The small molecule below binds the protein below.
Small molecule (SMILES): O=c1n(Cc2ccc(O)cc2)[nH]c2c(Cc3ccccc3)nc(-c3ccc(O)cc3)c[n+]12

Sequence of chain 1.B:
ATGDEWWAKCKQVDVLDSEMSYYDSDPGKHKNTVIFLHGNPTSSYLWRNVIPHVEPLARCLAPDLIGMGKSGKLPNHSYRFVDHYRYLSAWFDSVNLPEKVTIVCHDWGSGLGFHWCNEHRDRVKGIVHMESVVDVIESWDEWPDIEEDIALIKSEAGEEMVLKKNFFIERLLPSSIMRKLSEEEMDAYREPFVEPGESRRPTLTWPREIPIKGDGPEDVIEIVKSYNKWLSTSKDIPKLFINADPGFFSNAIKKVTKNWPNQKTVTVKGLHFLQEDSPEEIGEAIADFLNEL

Binding-site contacts:
Ligand atom C07 contacts residue PHE250 of chain 1.B at 3.7 Å (hydrophobic).
Ligand atom C02 contacts residue TRP109 of chain 1.B at 3.7 Å (hydrophobic).
Ligand atom C19 contacts residue SER177 of chain 1.B at 3.4 Å.
Ligand atom O09 contacts residue PHE250 of chain 1.B at 3.5 Å.
Ligand atom C18 contacts residue SER177 of chain 1.B at 3.9 Å.
Ligand atom O28 contacts residue PHE168 of chain 1.B at 3.6 Å.
Ligand atom C21 contacts residue HIS273 of chain 1.B at 3.8 Å.
Ligand atom C25 contacts residue LEU173 of chain 1.B at 3.8 Å (hydrophobic).
Ligand atom C19 contacts residue LEU173 of chain 1.B at 3.5 Å (hydrophobic).
Ligand atom N12 contacts residue PHE250 of chain 1.B at 3.3 Å.
Ligand atom C04 contacts residue TRP109 of chain 1.B at 3.2 Å (hydrophobic).
Ligand atom C10 contacts residue SER133 of chain 1.B at 3.5 Å.
Ligand atom C08 contacts residue SER133 of chain 1.B at 3.5 Å.
Ligand atom O09 contacts residue SER133 of chain 1.B at 2.9 Å (h-bond).
Ligand atom N03 contacts residue TRP109 of chain 1.B at 3.7 Å.
Ligand atom C05 contacts residue VAL134 of chain 1.B at 3.8 Å (hydrophobic).
Ligand atom C05 contacts residue PHE250 of chain 1.B at 3.8 Å (hydrophobic).
Ligand atom C17 contacts residue PHE249 of chain 1.B at 3.4 Å (hydrophobic).
Ligand atom C15 contacts residue PHE250 of chain 1.B at 3.5 Å (hydrophobic).
Ligand atom C11 contacts residue PHE250 of chain 1.B at 3.5 Å (hydrophobic).
Ligand atom C20 contacts residue LEU173 of chain 1.B at 3.8 Å (hydrophobic).
Ligand atom C11 contacts residue VAL134 of chain 1.B at 3.7 Å (hydrophobic).
Ligand atom C18 contacts residue PHE249 of chain 1.B at 3.7 Å (hydrophobic).
Ligand atom C13 contacts residue PHE250 of chain 1.B at 3.9 Å (hydrophobic).
Ligand atom C10 contacts residue VAL134 of chain 1.B at 3.8 Å (hydrophobic).
Ligand atom N12 contacts residue ASP108 of chain 1.B at 3.3 Å (salt-bridge).
Ligand atom O09 contacts residue TRP144 of chain 1.B at 3.5 Å.
Ligand atom C11 contacts residue ASP108 of chain 1.B at 3.8 Å.
Ligand atom C20 contacts residue PHE274 of chain 1.B at 3.5 Å (hydrophobic).
Ligand atom C04 contacts residue ASP108 of chain 1.B at 3.7 Å.
Ligand atom C06 contacts residue PHE250 of chain 1.B at 3.8 Å (hydrophobic).
Ligand atom C08 contacts residue PHE250 of chain 1.B at 3.6 Å (hydrophobic).
Ligand atom O01 contacts residue PRO208 of chain 1.B at 3.5 Å.
Ligand atom C26 contacts residue LEU173 of chain 1.B at 3.7 Å (hydrophobic).
Ligand atom O28 contacts residue ASP150 of chain 1.B at 3.4 Å.
Ligand atom C10 contacts residue PHE250 of chain 1.B at 3.3 Å (hydrophobic).
Ligand atom N03 contacts residue ASP108 of chain 1.B at 3.7 Å.
Ligand atom C27 contacts residue ASP150 of chain 1.B at 3.6 Å.
Ligand atom O01 contacts residue TRP109 of chain 1.B at 3.3 Å (h-bond).
Ligand atom O01 contacts residue ILE211 of chain 1.B at 3.8 Å.